Sequence of chain 1.F:
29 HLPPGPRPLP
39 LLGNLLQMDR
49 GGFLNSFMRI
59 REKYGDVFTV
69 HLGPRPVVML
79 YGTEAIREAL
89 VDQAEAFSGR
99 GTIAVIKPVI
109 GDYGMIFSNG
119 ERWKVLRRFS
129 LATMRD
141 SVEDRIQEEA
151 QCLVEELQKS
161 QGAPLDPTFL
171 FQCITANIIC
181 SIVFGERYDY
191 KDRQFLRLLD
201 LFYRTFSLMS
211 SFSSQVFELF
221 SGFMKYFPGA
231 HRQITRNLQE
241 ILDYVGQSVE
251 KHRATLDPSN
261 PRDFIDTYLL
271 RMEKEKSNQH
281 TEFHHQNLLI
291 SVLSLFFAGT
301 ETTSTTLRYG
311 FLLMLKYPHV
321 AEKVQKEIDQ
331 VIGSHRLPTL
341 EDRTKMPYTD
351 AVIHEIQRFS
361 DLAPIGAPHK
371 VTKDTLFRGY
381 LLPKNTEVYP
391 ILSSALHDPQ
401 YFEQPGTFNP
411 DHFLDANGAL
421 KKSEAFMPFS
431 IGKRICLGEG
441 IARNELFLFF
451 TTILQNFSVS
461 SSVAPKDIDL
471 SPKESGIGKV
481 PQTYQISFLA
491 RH

The small molecule below binds the protein below.
Small molecule (SMILES): Clc1ccc(-c2cnc[nH]2)cc1

Binding-site contacts:
Ligand atom C10 contacts residue PHE115 of chain 1.F at 3.8 Å (hydrophobic).
Ligand atom C11 contacts residue SER294 of chain 1.F at 4.1 Å.
Ligand atom N1 contacts residue HEM1 of chain 1.CA at 1.9 Å.
Ligand atom CL contacts residue PHE297 of chain 1.F at 4.2 Å.
Ligand atom C6 contacts residue ALA298 of chain 1.F at 3.4 Å (hydrophobic).
Ligand atom C2 contacts residue CPZ1 of chain 1.EA at 4.1 Å.
Ligand atom N3 contacts residue CPZ1 of chain 1.EA at 3.0 Å (h-bond).
Ligand atom N1 contacts residue ALA298 of chain 1.F at 4.2 Å.
Ligand atom C7 contacts residue CPZ1 of chain 1.EA at 3.6 Å.
Ligand atom CL contacts residue PHE115 of chain 1.F at 3.9 Å.
Ligand atom C11 contacts residue ILE114 of chain 1.F at 3.1 Å (hydrophobic).
Ligand atom C10 contacts residue SER294 of chain 1.F at 4.0 Å.
Ligand atom N3 contacts residue ALA298 of chain 1.F at 3.9 Å.
Ligand atom CL contacts residue ILE108 of chain 1.F at 3.8 Å.
Ligand atom N1 contacts residue CPZ1 of chain 1.EA at 4.4 Å.
Ligand atom C5 contacts residue THR302 of chain 1.F at 3.5 Å.
Ligand atom C4 contacts residue THR302 of chain 1.F at 4.3 Å.
Ligand atom C8 contacts residue PHE297 of chain 1.F at 3.3 Å (hydrophobic).
Ligand atom C2 contacts residue HEM1 of chain 1.CA at 2.9 Å.
Ligand atom C4 contacts residue CPZ1 of chain 1.EA at 3.6 Å.
Ligand atom C2 contacts residue ALA298 of chain 1.F at 3.5 Å (hydrophobic).
Ligand atom C9 contacts residue PHE115 of chain 1.F at 4.1 Å (hydrophobic).
Ligand atom C2 contacts residue ILE114 of chain 1.F at 4.4 Å (hydrophobic).
Ligand atom C10 contacts residue ILE114 of chain 1.F at 3.5 Å (hydrophobic).
Ligand atom C5 contacts residue HEM1 of chain 1.CA at 2.8 Å.
Ligand atom C5 contacts residue CPZ1 of chain 1.EA at 3.9 Å.
Ligand atom C10 contacts residue ALA298 of chain 1.F at 4.4 Å (hydrophobic).
Ligand atom C6 contacts residue ILE114 of chain 1.F at 4.4 Å (hydrophobic).
Ligand atom C10 contacts residue PHE297 of chain 1.F at 4.4 Å (hydrophobic).
Ligand atom C6 contacts residue PHE297 of chain 1.F at 4.4 Å (hydrophobic).
Ligand atom C9 contacts residue PHE297 of chain 1.F at 3.7 Å (hydrophobic).
Ligand atom C6 contacts residue CPZ1 of chain 1.EA at 4.0 Å.
Ligand atom C11 contacts residue ALA298 of chain 1.F at 3.6 Å (hydrophobic).
Ligand atom N3 contacts residue HEM1 of chain 1.CA at 4.0 Å.
Ligand atom C4 contacts residue ALA298 of chain 1.F at 3.3 Å (hydrophobic).
Ligand atom N3 contacts residue THR302 of chain 1.F at 3.4 Å.
Ligand atom C4 contacts residue HEM1 of chain 1.CA at 4.1 Å.
Ligand atom C7 contacts residue PHE297 of chain 1.F at 3.7 Å (hydrophobic).
Ligand atom C7 contacts residue ALA298 of chain 1.F at 4.0 Å (hydrophobic).
Ligand atom C5 contacts residue ALA298 of chain 1.F at 4.3 Å (hydrophobic).